Binding-site contacts:
Ligand atom N2 contacts residue PHE310 of chain 1.D at 4.2 Å.
Ligand atom O3 contacts residue ASP313 of chain 1.D at 3.0 Å (salt-bridge).
Ligand atom C2 contacts residue ASP313 of chain 1.D at 3.5 Å.
Ligand atom O7 contacts residue PHE218 of chain 1.D at 3.7 Å.
Ligand atom O7 contacts residue GLY312 of chain 1.D at 3.3 Å.
Ligand atom C7 contacts residue PHE310 of chain 1.D at 4.0 Å (hydrophobic).
Ligand atom O5 contacts residue PHE218 of chain 1.D at 3.7 Å.
Ligand atom C8 contacts residue LEU311 of chain 1.D at 3.3 Å (hydrophobic).
Ligand atom C7 contacts residue LEU311 of chain 1.D at 4.3 Å (hydrophobic).
Ligand atom C1 contacts residue PHE218 of chain 1.D at 3.9 Å (hydrophobic).
Ligand atom C8 contacts residue PHE310 of chain 1.D at 3.6 Å (hydrophobic).
Ligand atom O7 contacts residue LEU311 of chain 1.D at 4.4 Å.
Ligand atom C8 contacts residue SER336 of chain 1.D at 4.2 Å.
Ligand atom C7 contacts residue TRP233 of chain 1.D at 3.5 Å (hydrophobic).
Ligand atom C6 contacts residue TYR165 of chain 1.D at 3.8 Å (hydrophobic).
Ligand atom C2 contacts residue PHE218 of chain 1.D at 4.4 Å (hydrophobic).
Ligand atom C7 contacts residue GLY312 of chain 1.D at 3.8 Å.
Ligand atom C7 contacts residue HIS460 of chain 1.D at 4.5 Å.
Ligand atom C8 contacts residue TRP233 of chain 1.D at 4.0 Å (hydrophobic).
Ligand atom O1 contacts residue HIS460 of chain 1.D at 4.0 Å.
Ligand atom C8 contacts residue HIS460 of chain 1.D at 4.0 Å.
Ligand atom N2 contacts residue ASP313 of chain 1.D at 4.0 Å.
Ligand atom O4 contacts residue TYR165 of chain 1.D at 3.5 Å.
Ligand atom O6 contacts residue SER612 of chain 1.C at 4.1 Å.
Ligand atom C4 contacts residue ASP313 of chain 1.D at 4.0 Å.
Ligand atom O7 contacts residue ASP313 of chain 1.D at 3.4 Å (salt-bridge).
Ligand atom C7 contacts residue ASP313 of chain 1.D at 4.1 Å.
Ligand atom C3 contacts residue ASP313 of chain 1.D at 3.6 Å.
Ligand atom O7 contacts residue TRP233 of chain 1.D at 2.6 Å (h-bond).
Ligand atom C8 contacts residue GLY312 of chain 1.D at 3.7 Å.
Ligand atom O6 contacts residue TYR165 of chain 1.D at 3.8 Å.

Sequence of chain 1.C:
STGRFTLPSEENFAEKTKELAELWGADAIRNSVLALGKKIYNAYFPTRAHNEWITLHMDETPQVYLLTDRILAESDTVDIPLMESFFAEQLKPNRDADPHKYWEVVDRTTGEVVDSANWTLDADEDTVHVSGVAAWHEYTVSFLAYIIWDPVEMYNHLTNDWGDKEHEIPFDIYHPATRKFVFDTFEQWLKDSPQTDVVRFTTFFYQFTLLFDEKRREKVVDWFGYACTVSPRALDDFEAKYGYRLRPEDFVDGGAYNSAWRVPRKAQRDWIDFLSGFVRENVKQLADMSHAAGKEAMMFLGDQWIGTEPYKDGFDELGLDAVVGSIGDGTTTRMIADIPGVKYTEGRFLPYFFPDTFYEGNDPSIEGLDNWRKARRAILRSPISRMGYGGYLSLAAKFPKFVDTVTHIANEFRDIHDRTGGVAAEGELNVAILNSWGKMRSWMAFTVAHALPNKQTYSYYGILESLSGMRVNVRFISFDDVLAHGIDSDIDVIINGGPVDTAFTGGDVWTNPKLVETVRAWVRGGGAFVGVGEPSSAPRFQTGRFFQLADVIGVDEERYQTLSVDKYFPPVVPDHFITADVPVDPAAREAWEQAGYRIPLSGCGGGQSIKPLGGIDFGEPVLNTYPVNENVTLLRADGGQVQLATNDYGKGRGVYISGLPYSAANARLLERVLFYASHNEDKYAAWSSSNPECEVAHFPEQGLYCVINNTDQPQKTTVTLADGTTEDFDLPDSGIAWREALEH

Sequence of chain 1.D:
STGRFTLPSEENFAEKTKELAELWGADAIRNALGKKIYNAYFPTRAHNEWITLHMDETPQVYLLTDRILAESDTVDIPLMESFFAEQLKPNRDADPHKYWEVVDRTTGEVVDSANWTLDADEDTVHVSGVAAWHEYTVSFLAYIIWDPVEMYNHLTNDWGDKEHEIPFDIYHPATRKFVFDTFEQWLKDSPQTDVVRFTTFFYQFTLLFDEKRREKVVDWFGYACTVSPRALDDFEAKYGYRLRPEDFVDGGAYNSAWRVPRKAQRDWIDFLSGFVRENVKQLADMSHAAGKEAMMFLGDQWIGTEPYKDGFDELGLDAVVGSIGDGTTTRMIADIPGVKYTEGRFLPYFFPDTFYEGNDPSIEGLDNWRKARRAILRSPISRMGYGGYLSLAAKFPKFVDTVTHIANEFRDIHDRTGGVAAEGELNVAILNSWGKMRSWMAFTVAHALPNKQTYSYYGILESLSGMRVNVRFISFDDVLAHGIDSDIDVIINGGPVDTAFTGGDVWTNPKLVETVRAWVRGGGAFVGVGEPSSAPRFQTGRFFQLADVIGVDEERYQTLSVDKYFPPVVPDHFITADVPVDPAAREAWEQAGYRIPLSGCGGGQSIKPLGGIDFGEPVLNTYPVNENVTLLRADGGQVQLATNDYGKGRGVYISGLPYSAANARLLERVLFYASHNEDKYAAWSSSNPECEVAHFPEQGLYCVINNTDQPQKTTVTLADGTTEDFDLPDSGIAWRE

This protein binds this small molecule.
Small molecule (SMILES): CC(=O)N[C@@H]1[C@@H](O)[C@H](O)[C@@H](CO)O[C@@H]1O